Sequence of chain 43.R:
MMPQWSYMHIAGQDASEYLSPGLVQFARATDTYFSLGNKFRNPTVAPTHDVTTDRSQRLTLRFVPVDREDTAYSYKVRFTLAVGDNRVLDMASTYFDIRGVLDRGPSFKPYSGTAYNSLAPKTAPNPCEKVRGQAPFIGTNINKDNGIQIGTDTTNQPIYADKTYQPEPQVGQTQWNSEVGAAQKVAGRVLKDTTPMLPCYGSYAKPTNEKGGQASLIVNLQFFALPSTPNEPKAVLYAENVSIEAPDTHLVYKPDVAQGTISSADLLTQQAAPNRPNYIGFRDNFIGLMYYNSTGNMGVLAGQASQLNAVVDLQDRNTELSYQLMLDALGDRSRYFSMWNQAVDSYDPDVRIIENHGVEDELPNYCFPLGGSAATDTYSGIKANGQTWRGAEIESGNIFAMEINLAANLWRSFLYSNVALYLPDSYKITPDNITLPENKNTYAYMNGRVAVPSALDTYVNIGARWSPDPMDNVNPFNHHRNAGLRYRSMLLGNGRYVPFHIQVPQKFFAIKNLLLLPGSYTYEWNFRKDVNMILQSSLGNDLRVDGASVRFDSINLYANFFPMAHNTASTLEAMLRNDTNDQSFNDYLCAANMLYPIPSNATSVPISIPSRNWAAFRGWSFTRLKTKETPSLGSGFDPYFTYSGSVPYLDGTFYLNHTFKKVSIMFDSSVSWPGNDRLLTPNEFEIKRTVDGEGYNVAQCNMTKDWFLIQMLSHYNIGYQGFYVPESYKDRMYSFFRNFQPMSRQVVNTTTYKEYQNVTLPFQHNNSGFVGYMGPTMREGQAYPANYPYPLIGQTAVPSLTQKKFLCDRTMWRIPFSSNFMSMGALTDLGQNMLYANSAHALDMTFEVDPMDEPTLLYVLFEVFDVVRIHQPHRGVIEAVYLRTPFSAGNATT

Sequence of chain 43.Q:
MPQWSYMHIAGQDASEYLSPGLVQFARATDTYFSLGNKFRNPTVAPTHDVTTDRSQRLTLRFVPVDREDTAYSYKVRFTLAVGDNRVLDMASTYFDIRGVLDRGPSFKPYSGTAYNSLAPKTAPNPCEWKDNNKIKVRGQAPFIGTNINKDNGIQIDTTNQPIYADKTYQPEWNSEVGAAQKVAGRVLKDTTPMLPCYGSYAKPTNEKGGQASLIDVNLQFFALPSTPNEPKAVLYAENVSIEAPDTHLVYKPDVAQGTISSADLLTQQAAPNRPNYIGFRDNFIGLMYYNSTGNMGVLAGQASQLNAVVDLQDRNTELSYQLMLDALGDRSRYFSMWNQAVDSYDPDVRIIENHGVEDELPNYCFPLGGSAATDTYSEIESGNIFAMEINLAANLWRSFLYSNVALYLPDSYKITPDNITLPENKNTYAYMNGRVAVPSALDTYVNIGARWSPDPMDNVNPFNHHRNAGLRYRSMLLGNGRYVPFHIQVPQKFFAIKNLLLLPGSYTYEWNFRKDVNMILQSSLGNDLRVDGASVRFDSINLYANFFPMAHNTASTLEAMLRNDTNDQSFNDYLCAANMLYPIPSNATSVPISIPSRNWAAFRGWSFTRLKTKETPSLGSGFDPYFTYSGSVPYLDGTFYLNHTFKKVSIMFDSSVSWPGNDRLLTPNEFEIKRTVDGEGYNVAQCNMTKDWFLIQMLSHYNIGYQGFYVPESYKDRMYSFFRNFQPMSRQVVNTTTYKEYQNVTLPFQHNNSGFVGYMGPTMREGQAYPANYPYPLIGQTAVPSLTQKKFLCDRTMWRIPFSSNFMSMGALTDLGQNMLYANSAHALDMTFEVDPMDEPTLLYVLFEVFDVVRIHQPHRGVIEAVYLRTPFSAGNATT

Binding-site contacts:
Ligand atom N contacts residue TYR619 of chain 43.R at 3.5 Å (h-bond).
Ligand atom O contacts residue ALA857 of chain 43.R at 3.7 Å.
Ligand atom CB contacts residue PHE896 of chain 43.R at 4.0 Å (hydrophobic).
Ligand atom CD contacts residue ASN617 of chain 43.R at 3.1 Å.
Ligand atom CB contacts residue GLU894 of chain 43.R at 3.4 Å.
Ligand atom CG contacts residue ARG46 of chain 43.Q at 3.1 Å.
Ligand atom CB contacts residue TYR619 of chain 43.R at 4.0 Å (hydrophobic).
Ligand atom CB contacts residue TYR619 of chain 43.R at 3.7 Å (hydrophobic).
Ligand atom CB contacts residue CYS621 of chain 43.R at 3.5 Å (hydrophobic).
Ligand atom CG contacts residue CYS621 of chain 43.R at 3.9 Å (hydrophobic).
Ligand atom CE1 contacts residue GLU894 of chain 43.R at 4.1 Å.
Ligand atom CA contacts residue CYS621 of chain 43.R at 3.2 Å (hydrophobic).
Ligand atom CA contacts residue TYR619 of chain 43.R at 4.2 Å (hydrophobic).
Ligand atom N contacts residue TYR619 of chain 43.R at 3.6 Å.
Ligand atom CB contacts residue ALA857 of chain 43.R at 4.2 Å (hydrophobic).
Ligand atom O contacts residue ARG649 of chain 43.R at 3.3 Å (salt-bridge).
Ligand atom CG contacts residue ASN617 of chain 43.R at 3.7 Å.
Ligand atom CD2 contacts residue GLU894 of chain 43.R at 3.7 Å.
Ligand atom CD contacts residue CYS621 of chain 43.R at 3.5 Å (hydrophobic).
Ligand atom CD2 contacts residue ARG845 of chain 43.R at 4.0 Å.
Ligand atom N contacts residue ASP618 of chain 43.R at 3.4 Å (salt-bridge).
Ligand atom CD contacts residue ARG46 of chain 43.Q at 3.3 Å.
Ligand atom N contacts residue CYS621 of chain 43.R at 3.0 Å (h-bond).
Ligand atom N contacts residue ASN617 of chain 43.R at 2.9 Å (h-bond).
Ligand atom ND1 contacts residue GLU894 of chain 43.R at 3.5 Å (salt-bridge).
Ligand atom CA contacts residue TYR619 of chain 43.R at 4.1 Å (hydrophobic).
Ligand atom C contacts residue ARG845 of chain 43.R at 4.1 Å.
Ligand atom CB contacts residue ARG649 of chain 43.R at 4.2 Å.
Ligand atom N contacts residue ARG649 of chain 43.R at 4.2 Å.
Ligand atom NE2 contacts residue ARG845 of chain 43.R at 4.0 Å.
Ligand atom NE2 contacts residue GLU894 of chain 43.R at 4.2 Å.
Ligand atom CG contacts residue GLU894 of chain 43.R at 3.2 Å.
Ligand atom ND1 contacts residue LEU348 of chain 43.R at 3.6 Å.
Ligand atom CB contacts residue ARG649 of chain 43.R at 4.0 Å.
Ligand atom CB contacts residue LEU620 of chain 43.R at 3.8 Å (hydrophobic).
Ligand atom CE1 contacts residue LEU348 of chain 43.R at 3.5 Å (hydrophobic).
Ligand atom CA contacts residue ASN617 of chain 43.R at 4.1 Å.
Ligand atom C contacts residue TYR619 of chain 43.R at 3.2 Å (hydrophobic).
Ligand atom O contacts residue TYR619 of chain 43.R at 2.7 Å.
Ligand atom C contacts residue ARG649 of chain 43.R at 3.9 Å.

This protein binds this small molecule.
Small molecule (SMILES): NC(N)=NCCC[C@H](NC(=O)[C@@H]1CCCN1)C(=O)N[C@H](C=O)Cc1cnc[nH]1